Binding-site contacts:
Ligand atom C21 contacts residue VAL489 of chain 1.A at 3.8 Å (hydrophobic).
Ligand atom O3 contacts residue ZN1 of chain 1.C at 2.6 Å.
Ligand atom C5 contacts residue TYR494 of chain 1.A at 3.9 Å (hydrophobic).
Ligand atom C17 contacts residue SER326 of chain 1.A at 3.6 Å.
Ligand atom C14 contacts residue ALA325 of chain 1.A at 3.6 Å (hydrophobic).
Ligand atom C9 contacts residue GLN252 of chain 1.A at 3.3 Å.
Ligand atom C10 contacts residue HIS324 of chain 1.A at 3.5 Å.
Ligand atom N1 contacts residue HIS324 of chain 1.A at 3.2 Å (h-bond).
Ligand atom O4 contacts residue GLN252 of chain 1.A at 3.3 Å (h-bond).
Ligand atom O5 contacts residue GLN252 of chain 1.A at 3.0 Å (h-bond).
Ligand atom O3 contacts residue HIS354 of chain 1.A at 3.8 Å.
Ligand atom C9 contacts residue TYR491 of chain 1.A at 3.5 Å (hydrophobic).
Ligand atom C3 contacts residue GLU355 of chain 1.A at 3.7 Å.
Ligand atom C3 contacts residue ZN1 of chain 1.C at 2.6 Å.
Ligand atom O1 contacts residue HIS324 of chain 1.A at 2.6 Å (h-bond).
Ligand atom N1 contacts residue GLU355 of chain 1.A at 3.7 Å.
Ligand atom O5 contacts residue LYS482 of chain 1.A at 3.8 Å.
Ligand atom O4 contacts residue LYS482 of chain 1.A at 2.9 Å (salt-bridge).
Ligand atom O2 contacts residue HIS354 of chain 1.A at 3.5 Å (h-bond).
Ligand atom C4 contacts residue ALA325 of chain 1.A at 3.8 Å (hydrophobic).
Ligand atom C9 contacts residue LYS482 of chain 1.A at 3.7 Å.
Ligand atom C1 contacts residue HIS324 of chain 1.A at 3.4 Å.
Ligand atom C11 contacts residue THR351 of chain 1.A at 3.9 Å.
Ligand atom C4 contacts residue TYR494 of chain 1.A at 3.8 Å (hydrophobic).
Ligand atom O2 contacts residue TYR494 of chain 1.A at 3.1 Å (h-bond).
Ligand atom C2 contacts residue HIS324 of chain 1.A at 3.6 Å.
Ligand atom N1 contacts residue ALA325 of chain 1.A at 2.9 Å (h-bond).
Ligand atom O3 contacts residue HIS358 of chain 1.A at 3.5 Å (h-bond).
Ligand atom O4 contacts residue TYR491 of chain 1.A at 2.5 Å (h-bond).
Ligand atom O2 contacts residue ZN1 of chain 1.C at 1.9 Å.
Ligand atom O4 contacts residue HIS484 of chain 1.A at 3.2 Å.
Ligand atom C10 contacts residue ALA325 of chain 1.A at 3.8 Å (hydrophobic).
Ligand atom C19 contacts residue ARG38 of chain 1.A at 3.8 Å.
Ligand atom C2 contacts residue GLU355 of chain 1.A at 3.7 Å.
Ligand atom C2 contacts residue ALA325 of chain 1.A at 3.8 Å (hydrophobic).
Ligand atom O2 contacts residue HIS358 of chain 1.A at 3.7 Å.
Ligand atom O1 contacts residue HIS484 of chain 1.A at 2.9 Å (h-bond).
Ligand atom O3 contacts residue GLU355 of chain 1.A at 2.7 Å (salt-bridge).
Ligand atom C9 contacts residue HIS484 of chain 1.A at 3.8 Å.
Ligand atom O2 contacts residue GLU382 of chain 1.A at 3.1 Å (salt-bridge).

This small molecule binds to this protein.
Small molecule (SMILES): NCCCC[C@H](N[C@@H](CCc1ccccc1)C(=O)O)C(=O)N1CCC[C@H]1C(=O)O

Sequence of chain 1.A:
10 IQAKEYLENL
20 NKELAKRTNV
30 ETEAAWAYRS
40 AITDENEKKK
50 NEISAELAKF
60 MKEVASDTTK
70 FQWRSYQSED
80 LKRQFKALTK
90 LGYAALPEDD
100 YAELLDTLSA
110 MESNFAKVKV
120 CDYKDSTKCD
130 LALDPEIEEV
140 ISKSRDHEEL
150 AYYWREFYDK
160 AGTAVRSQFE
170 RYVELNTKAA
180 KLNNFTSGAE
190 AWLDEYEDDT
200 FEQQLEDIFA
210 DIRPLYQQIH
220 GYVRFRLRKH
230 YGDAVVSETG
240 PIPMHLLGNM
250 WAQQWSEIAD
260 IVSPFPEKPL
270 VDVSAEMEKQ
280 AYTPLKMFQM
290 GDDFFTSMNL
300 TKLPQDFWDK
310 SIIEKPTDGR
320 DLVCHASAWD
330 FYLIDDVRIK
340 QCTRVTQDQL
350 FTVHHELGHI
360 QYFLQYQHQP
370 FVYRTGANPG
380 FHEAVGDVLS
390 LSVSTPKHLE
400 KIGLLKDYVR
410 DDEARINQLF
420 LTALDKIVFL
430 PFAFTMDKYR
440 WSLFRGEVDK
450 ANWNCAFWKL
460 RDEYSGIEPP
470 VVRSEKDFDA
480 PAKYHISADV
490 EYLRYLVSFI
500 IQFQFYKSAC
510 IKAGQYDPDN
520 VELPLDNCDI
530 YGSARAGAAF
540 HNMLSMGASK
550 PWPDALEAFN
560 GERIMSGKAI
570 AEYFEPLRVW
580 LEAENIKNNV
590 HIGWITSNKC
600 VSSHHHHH